Binding-site contacts:
Ligand atom CAG contacts residue ARG243 of chain 1.C at 3.7 Å.
Ligand atom CAL contacts residue LYS227 of chain 1.C at 3.2 Å.
Ligand atom CBA contacts residue ASN224 of chain 1.C at 3.3 Å.
Ligand atom CAK contacts residue ASN224 of chain 1.C at 4.1 Å.
Ligand atom OAV contacts residue ARG236 of chain 1.C at 3.5 Å (salt-bridge).
Ligand atom CAR contacts residue ARG236 of chain 1.C at 4.1 Å.
Ligand atom CAW contacts residue GLU220 of chain 1.C at 4.3 Å.
Ligand atom CAG contacts residue ASN224 of chain 1.C at 4.1 Å.
Ligand atom OAD contacts residue ARG221 of chain 1.C at 4.0 Å.
Ligand atom CBA contacts residue ARG221 of chain 1.C at 4.3 Å.
Ligand atom CAI contacts residue ASN224 of chain 1.C at 4.2 Å.
Ligand atom CAJ contacts residue ASN224 of chain 1.C at 3.0 Å.
Ligand atom CAP contacts residue LYS227 of chain 1.C at 3.2 Å.
Ligand atom CAN contacts residue ARG221 of chain 1.C at 3.4 Å.
Ligand atom OAD contacts residue ILE217 of chain 1.C at 3.7 Å.
Ligand atom CBD contacts residue LYS227 of chain 1.C at 3.3 Å.
Ligand atom NAS contacts residue GLU220 of chain 1.C at 3.9 Å.
Ligand atom OAV contacts residue LYS227 of chain 1.C at 4.0 Å.
Ligand atom CAM contacts residue ASN224 of chain 1.C at 3.8 Å.
Ligand atom CAW contacts residue ASN224 of chain 1.C at 3.5 Å.
Ligand atom CBE contacts residue LYS227 of chain 1.C at 3.2 Å.
Ligand atom CAC contacts residue ILE225 of chain 1.C at 4.1 Å (hydrophobic).
Ligand atom CBB contacts residue LYS227 of chain 1.C at 3.1 Å.
Ligand atom OAD contacts residue GLU220 of chain 1.C at 3.6 Å.
Ligand atom CAX contacts residue ASN224 of chain 1.C at 4.1 Å.
Ligand atom CAZ contacts residue ASN224 of chain 1.C at 3.6 Å.
Ligand atom CAI contacts residue ARG243 of chain 1.C at 3.6 Å.
Ligand atom CAZ contacts residue ARG243 of chain 1.C at 4.1 Å.
Ligand atom NAT contacts residue ASN224 of chain 1.C at 4.3 Å.
Ligand atom CAK contacts residue ARG221 of chain 1.C at 3.4 Å.
Ligand atom CAX contacts residue LYS227 of chain 1.C at 4.0 Å.
Ligand atom NAS contacts residue ASN224 of chain 1.C at 3.7 Å.
Ligand atom OAD contacts residue ASN224 of chain 1.C at 4.3 Å.
Ligand atom CAF contacts residue ASN224 of chain 1.C at 2.2 Å.
Ligand atom OAE contacts residue ASN224 of chain 1.C at 3.7 Å.
Ligand atom CAY contacts residue ASN224 of chain 1.C at 3.2 Å.
Ligand atom OAU contacts residue LYS227 of chain 1.C at 4.1 Å.
Ligand atom CAA contacts residue ARG221 of chain 1.C at 4.1 Å.
Ligand atom CAO contacts residue LYS227 of chain 1.C at 3.2 Å.
Ligand atom CAH contacts residue ASN224 of chain 1.C at 2.5 Å.

Sequence of chain 1.C:
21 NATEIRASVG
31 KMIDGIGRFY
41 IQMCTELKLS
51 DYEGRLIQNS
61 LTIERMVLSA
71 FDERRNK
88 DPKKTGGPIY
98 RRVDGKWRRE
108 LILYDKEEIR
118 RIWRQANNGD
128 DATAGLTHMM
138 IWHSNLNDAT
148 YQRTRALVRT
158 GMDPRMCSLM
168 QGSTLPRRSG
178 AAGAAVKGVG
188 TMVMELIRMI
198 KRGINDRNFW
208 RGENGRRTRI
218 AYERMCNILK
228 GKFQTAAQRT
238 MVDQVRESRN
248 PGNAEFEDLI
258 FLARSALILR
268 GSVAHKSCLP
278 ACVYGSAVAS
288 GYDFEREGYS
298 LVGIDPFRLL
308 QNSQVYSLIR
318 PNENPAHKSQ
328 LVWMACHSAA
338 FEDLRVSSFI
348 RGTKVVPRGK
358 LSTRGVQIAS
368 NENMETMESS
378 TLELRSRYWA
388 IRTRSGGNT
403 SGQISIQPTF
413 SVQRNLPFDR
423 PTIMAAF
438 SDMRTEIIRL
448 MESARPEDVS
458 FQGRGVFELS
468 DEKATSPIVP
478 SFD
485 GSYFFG

The protein below binds the small molecule below.
Small molecule (SMILES): CC(C)(C)c1ccc(C(=O)Nc2ccc(NC(=O)c3ccc4c(c3)OCCO4)cc2)cc1